Binding-site contacts:
Ligand atom O2 contacts residue ASP31 of chain 1.A at 2.6 Å (salt-bridge).
Ligand atom C3 contacts residue TYR37 of chain 1.A at 4.2 Å (hydrophobic).
Ligand atom O2 contacts residue ASN49 of chain 1.A at 3.6 Å.
Ligand atom O6 contacts residue SER45 of chain 1.A at 3.9 Å.
Ligand atom C3 contacts residue ASP31 of chain 1.A at 4.3 Å.
Ligand atom C1 contacts residue ASN49 of chain 1.A at 4.0 Å.
Ligand atom O2 contacts residue ASN33 of chain 1.A at 3.6 Å (h-bond).
Ligand atom O3 contacts residue GLN29 of chain 1.A at 3.0 Å (h-bond).
Ligand atom C4 contacts residue VAL35 of chain 1.A at 4.0 Å (hydrophobic).
Ligand atom C4 contacts residue GLN29 of chain 1.A at 4.2 Å.
Ligand atom C1 contacts residue ASN33 of chain 1.A at 4.1 Å.
Ligand atom C6 contacts residue SER45 of chain 1.A at 3.7 Å.
Ligand atom O3 contacts residue TYR37 of chain 1.A at 3.6 Å (h-bond).
Ligand atom O5 contacts residue SER45 of chain 1.A at 4.5 Å.
Ligand atom O5 contacts residue ASN33 of chain 1.A at 3.3 Å (h-bond).
Ligand atom O4 contacts residue ALA42 of chain 1.A at 3.8 Å.
Ligand atom C3 contacts residue GLN29 of chain 1.A at 4.1 Å.
Ligand atom C4 contacts residue ASN33 of chain 1.A at 4.1 Å.
Ligand atom O2 contacts residue GLN29 of chain 1.A at 3.8 Å.
Ligand atom C6 contacts residue VAL35 of chain 1.A at 4.0 Å (hydrophobic).
Ligand atom C2 contacts residue ASP31 of chain 1.A at 3.7 Å.
Ligand atom C6 contacts residue ALA42 of chain 1.A at 4.0 Å (hydrophobic).
Ligand atom C4 contacts residue TYR37 of chain 1.A at 3.8 Å (hydrophobic).
Ligand atom C6 contacts residue ASN33 of chain 1.A at 3.8 Å.
Ligand atom O6 contacts residue ALA42 of chain 1.A at 4.2 Å.
Ligand atom C2 contacts residue ASN33 of chain 1.A at 4.4 Å.
Ligand atom C5 contacts residue ASN33 of chain 1.A at 3.9 Å.
Ligand atom O4 contacts residue VAL35 of chain 1.A at 3.9 Å.
Ligand atom O4 contacts residue TYR37 of chain 1.A at 2.9 Å (h-bond).
Ligand atom O3 contacts residue ASP31 of chain 1.A at 3.7 Å.

A protein and the small-molecule ligand that binds it are described below.
Small molecule (SMILES): OC[C@H]1O[C@H](O)[C@@H](O)[C@@H](O)[C@@H]1O

Sequence of chain 1.A:
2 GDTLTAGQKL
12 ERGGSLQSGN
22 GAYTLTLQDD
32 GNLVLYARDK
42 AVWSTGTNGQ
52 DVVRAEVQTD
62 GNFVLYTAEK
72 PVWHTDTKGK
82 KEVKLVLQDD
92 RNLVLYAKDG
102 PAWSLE